A protein and the small-molecule ligand that binds it are described below.
Small molecule (SMILES): Nc1ncnc2c1ncn2[C@@H]1O[C@H](COP(=O)(O)OP(=O)(O)OP(O)(O)=S)[C@@H](O)[C@H]1O

Sequence of chain 1.H:
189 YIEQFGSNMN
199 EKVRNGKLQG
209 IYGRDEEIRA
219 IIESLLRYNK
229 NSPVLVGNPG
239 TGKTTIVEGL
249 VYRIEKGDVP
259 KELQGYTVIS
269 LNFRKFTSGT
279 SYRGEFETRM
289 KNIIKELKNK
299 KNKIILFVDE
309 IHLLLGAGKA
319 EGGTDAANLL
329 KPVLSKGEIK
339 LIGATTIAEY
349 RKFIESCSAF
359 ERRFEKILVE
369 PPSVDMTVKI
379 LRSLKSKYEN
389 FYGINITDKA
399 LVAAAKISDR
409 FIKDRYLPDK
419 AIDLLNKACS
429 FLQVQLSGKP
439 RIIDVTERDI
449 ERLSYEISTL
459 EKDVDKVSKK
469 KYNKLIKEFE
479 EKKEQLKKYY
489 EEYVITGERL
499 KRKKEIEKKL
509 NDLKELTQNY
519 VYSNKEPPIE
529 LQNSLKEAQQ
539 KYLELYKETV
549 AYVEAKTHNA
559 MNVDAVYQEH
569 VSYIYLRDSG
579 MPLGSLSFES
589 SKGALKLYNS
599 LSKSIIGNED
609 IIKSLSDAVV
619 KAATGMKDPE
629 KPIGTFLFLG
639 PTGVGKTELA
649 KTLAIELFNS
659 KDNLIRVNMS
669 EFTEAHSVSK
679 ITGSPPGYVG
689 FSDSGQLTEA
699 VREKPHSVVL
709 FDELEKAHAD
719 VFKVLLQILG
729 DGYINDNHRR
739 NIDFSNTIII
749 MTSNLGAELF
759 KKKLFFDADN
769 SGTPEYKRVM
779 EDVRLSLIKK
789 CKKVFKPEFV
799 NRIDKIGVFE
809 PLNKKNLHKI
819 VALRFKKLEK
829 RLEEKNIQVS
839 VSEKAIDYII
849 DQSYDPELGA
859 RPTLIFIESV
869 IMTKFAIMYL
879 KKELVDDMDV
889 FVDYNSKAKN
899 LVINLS

Binding-site contacts:
Ligand atom O2A contacts residue THR645 of chain 1.J at 2.5 Å (h-bond).
Ligand atom O1B contacts residue GLY641 of chain 1.J at 3.0 Å (h-bond).
Ligand atom N7 contacts residue VAL642 of chain 1.J at 2.4 Å.
Ligand atom S1G contacts residue LYS644 of chain 1.J at 3.7 Å.
Ligand atom C5' contacts residue GLU646 of chain 1.J at 3.6 Å.
Ligand atom O2G contacts residue THR645 of chain 1.J at 2.5 Å (h-bond).
Ligand atom O1A contacts residue GLU646 of chain 1.J at 2.5 Å (salt-bridge).
Ligand atom PG contacts residue THR645 of chain 1.J at 3.2 Å.
Ligand atom O3G contacts residue LYS644 of chain 1.J at 3.3 Å.
Ligand atom PB contacts residue VAL642 of chain 1.J at 3.5 Å.
Ligand atom PA contacts residue GLU646 of chain 1.J at 3.6 Å.
Ligand atom PB contacts residue ARG859 of chain 1.J at 3.3 Å.
Ligand atom O3A contacts residue VAL642 of chain 1.J at 2.8 Å (h-bond).
Ligand atom O3B contacts residue ARG859 of chain 1.J at 2.8 Å (salt-bridge).
Ligand atom N9 contacts residue GLY643 of chain 1.J at 3.4 Å (h-bond).
Ligand atom N1 contacts residue ILE604 of chain 1.J at 3.6 Å.
Ligand atom C5 contacts residue GLY643 of chain 1.J at 2.6 Å.
Ligand atom PA contacts residue THR645 of chain 1.J at 3.3 Å.
Ligand atom O1A contacts residue THR645 of chain 1.J at 2.8 Å (h-bond).
Ligand atom N1 contacts residue ILE603 of chain 1.J at 3.4 Å.
Ligand atom C6 contacts residue GLY643 of chain 1.J at 3.5 Å.
Ligand atom C8 contacts residue GLY641 of chain 1.J at 3.5 Å.
Ligand atom O1B contacts residue VAL642 of chain 1.J at 3.3 Å (h-bond).
Ligand atom C2' contacts residue GLU646 of chain 1.J at 3.3 Å.
Ligand atom O3' contacts residue LEU862 of chain 1.J at 3.5 Å.
Ligand atom N7 contacts residue GLY643 of chain 1.J at 1.4 Å (h-bond).
Ligand atom S1G contacts residue ARG800 of chain 1.H at 3.3 Å (salt-bridge).
Ligand atom O1A contacts residue GLY643 of chain 1.J at 3.4 Å.
Ligand atom C4 contacts residue GLY643 of chain 1.J at 3.6 Å.
Ligand atom O3A contacts residue LYS644 of chain 1.J at 3.5 Å (salt-bridge).
Ligand atom N6 contacts residue GLY643 of chain 1.J at 3.6 Å (h-bond).
Ligand atom C2 contacts residue ILE604 of chain 1.J at 3.5 Å (hydrophobic).
Ligand atom C8 contacts residue VAL642 of chain 1.J at 2.7 Å (hydrophobic).
Ligand atom O4' contacts residue GLY641 of chain 1.J at 3.6 Å.
Ligand atom O1B contacts residue LYS644 of chain 1.J at 2.5 Å (salt-bridge).
Ligand atom O2' contacts residue ILE818 of chain 1.J at 3.4 Å.
Ligand atom O3G contacts residue THR645 of chain 1.J at 2.9 Å (h-bond).
Ligand atom C8 contacts residue GLY643 of chain 1.J at 2.2 Å.
Ligand atom O1A contacts residue LYS644 of chain 1.J at 3.0 Å (salt-bridge).
Ligand atom O2B contacts residue ARG859 of chain 1.J at 2.8 Å (salt-bridge).

Sequence of chain 1.J:
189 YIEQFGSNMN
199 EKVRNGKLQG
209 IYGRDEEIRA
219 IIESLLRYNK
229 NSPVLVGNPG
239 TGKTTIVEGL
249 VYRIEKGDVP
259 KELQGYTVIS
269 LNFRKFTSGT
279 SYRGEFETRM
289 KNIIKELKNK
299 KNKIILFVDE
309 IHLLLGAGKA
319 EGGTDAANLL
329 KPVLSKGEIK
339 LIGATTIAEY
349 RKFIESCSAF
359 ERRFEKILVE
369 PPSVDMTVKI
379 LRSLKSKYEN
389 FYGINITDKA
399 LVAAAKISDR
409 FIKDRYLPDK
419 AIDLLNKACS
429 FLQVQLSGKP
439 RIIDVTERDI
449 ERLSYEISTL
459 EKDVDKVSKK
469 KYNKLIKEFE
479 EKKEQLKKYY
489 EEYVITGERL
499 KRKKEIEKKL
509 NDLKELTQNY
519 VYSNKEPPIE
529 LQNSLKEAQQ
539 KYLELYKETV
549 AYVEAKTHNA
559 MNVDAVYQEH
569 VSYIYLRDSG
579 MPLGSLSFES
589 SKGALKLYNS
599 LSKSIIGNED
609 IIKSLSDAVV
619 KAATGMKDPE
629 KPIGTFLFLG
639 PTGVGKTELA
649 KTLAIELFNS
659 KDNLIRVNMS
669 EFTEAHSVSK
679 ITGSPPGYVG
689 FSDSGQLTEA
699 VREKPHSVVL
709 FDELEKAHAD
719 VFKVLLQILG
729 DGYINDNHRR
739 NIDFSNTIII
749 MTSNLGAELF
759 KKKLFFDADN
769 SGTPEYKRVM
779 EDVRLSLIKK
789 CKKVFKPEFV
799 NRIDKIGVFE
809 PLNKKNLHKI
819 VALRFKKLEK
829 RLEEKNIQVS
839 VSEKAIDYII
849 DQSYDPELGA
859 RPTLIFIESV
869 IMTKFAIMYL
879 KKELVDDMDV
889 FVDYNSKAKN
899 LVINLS